Sequence of chain 1.A:
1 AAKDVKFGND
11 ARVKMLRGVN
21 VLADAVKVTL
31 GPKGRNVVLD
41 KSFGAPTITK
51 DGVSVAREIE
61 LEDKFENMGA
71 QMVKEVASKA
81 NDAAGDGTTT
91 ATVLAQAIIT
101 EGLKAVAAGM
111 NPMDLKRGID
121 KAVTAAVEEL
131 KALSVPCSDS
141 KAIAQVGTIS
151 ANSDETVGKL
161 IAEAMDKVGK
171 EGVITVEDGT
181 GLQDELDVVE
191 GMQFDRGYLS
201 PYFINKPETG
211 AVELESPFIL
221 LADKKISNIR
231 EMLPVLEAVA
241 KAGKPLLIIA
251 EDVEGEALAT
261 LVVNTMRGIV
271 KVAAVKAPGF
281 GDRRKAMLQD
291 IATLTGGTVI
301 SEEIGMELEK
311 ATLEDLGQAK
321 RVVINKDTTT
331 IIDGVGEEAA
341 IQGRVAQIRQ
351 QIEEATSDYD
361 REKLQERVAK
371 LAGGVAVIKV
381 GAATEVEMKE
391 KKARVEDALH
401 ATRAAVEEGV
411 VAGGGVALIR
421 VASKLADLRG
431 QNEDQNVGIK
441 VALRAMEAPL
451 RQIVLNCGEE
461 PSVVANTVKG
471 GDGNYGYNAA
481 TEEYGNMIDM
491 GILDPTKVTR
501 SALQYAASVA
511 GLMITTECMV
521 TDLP

Binding-site contacts:
Ligand atom O2' contacts residue ASP494 of chain 1.A at 2.8 Å (salt-bridge).
Ligand atom S1G contacts residue VAL53 of chain 1.A at 3.6 Å.
Ligand atom C3' contacts residue ASP494 of chain 1.A at 3.3 Å.
Ligand atom O2' contacts residue GLY414 of chain 1.A at 2.6 Å (h-bond).
Ligand atom C6 contacts residue ILE492 of chain 1.A at 3.7 Å (hydrophobic).
Ligand atom O1B contacts residue GLY87 of chain 1.A at 2.8 Å (h-bond).
Ligand atom C2 contacts residue ALA479 of chain 1.A at 3.6 Å (hydrophobic).
Ligand atom O2B contacts residue GLY87 of chain 1.A at 3.1 Å.
Ligand atom PB contacts residue THR88 of chain 1.A at 3.7 Å.
Ligand atom N6 contacts residue ILE492 of chain 1.A at 3.4 Å.
Ligand atom O2' contacts residue GLY415 of chain 1.A at 3.7 Å.
Ligand atom O2' contacts residue GLY413 of chain 1.A at 3.5 Å.
Ligand atom O1B contacts residue MG1 of chain 1.S at 2.3 Å.
Ligand atom PB contacts residue MG1 of chain 1.S at 3.4 Å.
Ligand atom O3B contacts residue THR89 of chain 1.A at 3.4 Å (h-bond).
Ligand atom PB contacts residue THR89 of chain 1.A at 3.7 Å.
Ligand atom S1G contacts residue THR88 of chain 1.A at 3.2 Å (h-bond).
Ligand atom O1A contacts residue TL1 of chain 1.R at 3.0 Å.
Ligand atom O2B contacts residue THR88 of chain 1.A at 3.1 Å (h-bond).
Ligand atom O3G contacts residue GLY52 of chain 1.A at 3.6 Å.
Ligand atom C6 contacts residue PRO32 of chain 1.A at 3.6 Å (hydrophobic).
Ligand atom PB contacts residue GLY87 of chain 1.A at 3.5 Å.
Ligand atom S1G contacts residue ASP51 of chain 1.A at 3.5 Å (salt-bridge).
Ligand atom O2B contacts residue THR89 of chain 1.A at 2.7 Å (h-bond).
Ligand atom PG contacts residue MG1 of chain 1.S at 3.5 Å.
Ligand atom O2G contacts residue MG1 of chain 1.S at 2.2 Å.
Ligand atom O3B contacts residue GLY87 of chain 1.A at 3.7 Å.
Ligand atom C5 contacts residue PRO32 of chain 1.A at 3.7 Å (hydrophobic).
Ligand atom O2B contacts residue THR90 of chain 1.A at 2.8 Å (h-bond).
Ligand atom O3A contacts residue TL1 of chain 1.R at 3.7 Å.
Ligand atom O3A contacts residue THR89 of chain 1.A at 3.5 Å (h-bond).
Ligand atom O3' contacts residue ASP494 of chain 1.A at 3.0 Å (salt-bridge).
Ligand atom N6 contacts residue ASN478 of chain 1.A at 3.2 Å (h-bond).
Ligand atom O3G contacts residue TL1 of chain 1.R at 3.5 Å.
Ligand atom O1B contacts residue ASP86 of chain 1.A at 2.6 Å (salt-bridge).
Ligand atom C2' contacts residue ASP494 of chain 1.A at 3.2 Å.
Ligand atom N1 contacts residue ALA479 of chain 1.A at 3.1 Å (h-bond).
Ligand atom PA contacts residue MG1 of chain 1.S at 3.5 Å.
Ligand atom O3B contacts residue THR88 of chain 1.A at 3.0 Å (h-bond).
Ligand atom O2A contacts residue MG1 of chain 1.S at 2.2 Å.

A protein and the small-molecule ligand that binds it are described below.
Small molecule (SMILES): Nc1ncnc2c1ncn2[C@@H]1O[C@H](COP(=O)(O)OP(=O)(O)OP(O)(O)=S)[C@@H](O)[C@H]1O